Sequence of chain 1.F:
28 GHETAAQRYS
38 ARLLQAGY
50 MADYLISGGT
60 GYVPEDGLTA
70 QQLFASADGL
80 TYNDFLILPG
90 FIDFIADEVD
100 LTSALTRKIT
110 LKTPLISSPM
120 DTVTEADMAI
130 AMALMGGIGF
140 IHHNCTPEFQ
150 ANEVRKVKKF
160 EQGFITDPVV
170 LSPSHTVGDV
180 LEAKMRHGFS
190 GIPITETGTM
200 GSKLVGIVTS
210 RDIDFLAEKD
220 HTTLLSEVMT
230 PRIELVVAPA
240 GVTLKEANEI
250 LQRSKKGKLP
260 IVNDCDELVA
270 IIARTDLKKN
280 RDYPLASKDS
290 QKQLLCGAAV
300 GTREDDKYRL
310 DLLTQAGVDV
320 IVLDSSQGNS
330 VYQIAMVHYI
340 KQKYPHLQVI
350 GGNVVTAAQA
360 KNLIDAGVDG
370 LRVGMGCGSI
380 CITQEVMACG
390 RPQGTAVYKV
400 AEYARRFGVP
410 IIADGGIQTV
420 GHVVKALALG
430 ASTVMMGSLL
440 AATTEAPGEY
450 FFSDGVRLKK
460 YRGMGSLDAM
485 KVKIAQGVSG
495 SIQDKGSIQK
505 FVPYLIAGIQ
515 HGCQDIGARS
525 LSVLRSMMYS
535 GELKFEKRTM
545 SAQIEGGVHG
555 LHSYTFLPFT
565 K

Binding-site contacts:
Ligand atom O6 contacts residue GLY464 of chain 1.F at 2.8 Å (h-bond).
Ligand atom O2P contacts residue GLY377 of chain 1.F at 3.3 Å.
Ligand atom N3 contacts residue NAD1 of chain 1.LA at 3.2 Å.
Ligand atom P contacts residue SER378 of chain 1.F at 3.6 Å.
Ligand atom C5' contacts residue MET119 of chain 1.F at 3.6 Å (hydrophobic).
Ligand atom O2P contacts residue SER378 of chain 1.F at 2.9 Å (h-bond).
Ligand atom C2' contacts residue ASP413 of chain 1.F at 3.6 Å.
Ligand atom O6 contacts residue GLY462 of chain 1.F at 3.2 Å.
Ligand atom N7 contacts residue GLY462 of chain 1.F at 3.4 Å.
Ligand atom C3' contacts residue ASP413 of chain 1.F at 3.5 Å.
Ligand atom C4 contacts residue NAD1 of chain 1.LA at 3.6 Å.
Ligand atom N1 contacts residue GLN490 of chain 1.F at 2.9 Å (h-bond).
Ligand atom O6 contacts residue GLY491 of chain 1.F at 3.4 Å.
Ligand atom O1P contacts residue SER437 of chain 1.F at 2.8 Å (h-bond).
Ligand atom O3P contacts residue SER437 of chain 1.F at 3.3 Å (h-bond).
Ligand atom N3 contacts residue CYS380 of chain 1.F at 3.5 Å (h-bond).
Ligand atom O3' contacts residue SER117 of chain 1.F at 2.6 Å (h-bond).
Ligand atom C4 contacts residue ILE379 of chain 1.F at 3.6 Å (hydrophobic).
Ligand atom O3P contacts residue GLY436 of chain 1.F at 2.8 Å (h-bond).
Ligand atom O1P contacts residue SER378 of chain 1.F at 2.6 Å (h-bond).
Ligand atom O1P contacts residue TYR460 of chain 1.F at 2.6 Å (h-bond).
Ligand atom O2' contacts residue ARG371 of chain 1.F at 3.4 Å (salt-bridge).
Ligand atom C5 contacts residue ILE379 of chain 1.F at 3.5 Å (hydrophobic).
Ligand atom O6 contacts residue MET463 of chain 1.F at 3.1 Å (h-bond).
Ligand atom C2 contacts residue NAD1 of chain 1.LA at 3.2 Å.
Ligand atom O2P contacts residue GLY415 of chain 1.F at 2.9 Å (h-bond).
Ligand atom C4' contacts residue ASP413 of chain 1.F at 3.6 Å.
Ligand atom O2P contacts residue SER437 of chain 1.F at 3.6 Å (h-bond).
Ligand atom C2 contacts residue GLN490 of chain 1.F at 3.5 Å.
Ligand atom C3' contacts residue SER117 of chain 1.F at 3.3 Å.
Ligand atom O2' contacts residue ASP413 of chain 1.F at 2.6 Å (salt-bridge).
Ligand atom C2 contacts residue CYS380 of chain 1.F at 3.1 Å (hydrophobic).
Ligand atom N7 contacts residue MET463 of chain 1.F at 2.9 Å (h-bond).
Ligand atom N7 contacts residue ILE379 of chain 1.F at 3.6 Å.
Ligand atom P contacts residue SER437 of chain 1.F at 3.5 Å.
Ligand atom O3' contacts residue ASP413 of chain 1.F at 2.6 Å (salt-bridge).
Ligand atom O3' contacts residue ARG371 of chain 1.F at 3.4 Å (salt-bridge).
Ligand atom O5' contacts residue GLY377 of chain 1.F at 3.3 Å.
Ligand atom O5' contacts residue GLY414 of chain 1.F at 3.4 Å.
Ligand atom C8 contacts residue MET119 of chain 1.F at 3.4 Å (hydrophobic).

The protein below binds the small molecule below.
Small molecule (SMILES): O=c1[nH]cnc2c1ncn2[C@@H]1O[C@H](COP(=O)(O)O)[C@@H](O)[C@H]1O